Binding-site contacts:
Ligand atom O3 contacts residue GLU271 of chain 1.C at 3.2 Å (salt-bridge).
Ligand atom CB contacts residue LYS269 of chain 1.C at 3.8 Å.
Ligand atom O contacts residue ALA292 of chain 1.C at 3.1 Å.
Ligand atom CA contacts residue ALA292 of chain 1.C at 3.8 Å (hydrophobic).
Ligand atom OXT contacts residue ALA292 of chain 1.C at 3.8 Å.
Ligand atom OXT contacts residue GLY294 of chain 1.C at 3.9 Å.
Ligand atom O3 contacts residue LYS269 of chain 1.C at 2.9 Å (salt-bridge).
Ligand atom C contacts residue ALA292 of chain 1.C at 3.6 Å (hydrophobic).
Ligand atom OXT contacts residue MN1 of chain 1.HA at 2.0 Å.
Ligand atom CB contacts residue MET290 of chain 1.C at 3.9 Å (hydrophobic).
Ligand atom O contacts residue GLY294 of chain 1.C at 2.8 Å (h-bond).
Ligand atom CB contacts residue THR327 of chain 1.C at 3.4 Å.
Ligand atom CA contacts residue LYS269 of chain 1.C at 3.6 Å.
Ligand atom O contacts residue ARG293 of chain 1.C at 3.3 Å (salt-bridge).
Ligand atom CB contacts residue MET359 of chain 1.C at 4.1 Å (hydrophobic).
Ligand atom C contacts residue ARG293 of chain 1.C at 4.3 Å.
Ligand atom C contacts residue ASP295 of chain 1.C at 3.8 Å.
Ligand atom O3 contacts residue ASP295 of chain 1.C at 3.8 Å.
Ligand atom O contacts residue MN1 of chain 1.HA at 4.1 Å.
Ligand atom O contacts residue THR327 of chain 1.C at 2.6 Å (h-bond).
Ligand atom C contacts residue GLY294 of chain 1.C at 3.8 Å.
Ligand atom O contacts residue ASP295 of chain 1.C at 3.9 Å.
Ligand atom O3 contacts residue ALA292 of chain 1.C at 4.3 Å.
Ligand atom C contacts residue MN1 of chain 1.HA at 2.8 Å.
Ligand atom CB contacts residue MN1 of chain 1.HA at 4.3 Å.
Ligand atom C contacts residue GLU271 of chain 1.C at 3.6 Å.
Ligand atom CA contacts residue MN1 of chain 1.HA at 2.8 Å.
Ligand atom CA contacts residue ASP295 of chain 1.C at 4.5 Å.
Ligand atom CB contacts residue ARG72 of chain 1.C at 4.0 Å.
Ligand atom CA contacts residue GLU271 of chain 1.C at 3.8 Å.
Ligand atom OXT contacts residue GLU271 of chain 1.C at 2.7 Å (salt-bridge).
Ligand atom OXT contacts residue ASP295 of chain 1.C at 2.8 Å (salt-bridge).
Ligand atom O3 contacts residue MN1 of chain 1.HA at 2.0 Å.
Ligand atom CA contacts residue THR327 of chain 1.C at 4.0 Å.
Ligand atom C contacts residue THR327 of chain 1.C at 3.6 Å.
Ligand atom CB contacts residue ALA292 of chain 1.C at 4.2 Å (hydrophobic).

Sequence of chain 1.C:
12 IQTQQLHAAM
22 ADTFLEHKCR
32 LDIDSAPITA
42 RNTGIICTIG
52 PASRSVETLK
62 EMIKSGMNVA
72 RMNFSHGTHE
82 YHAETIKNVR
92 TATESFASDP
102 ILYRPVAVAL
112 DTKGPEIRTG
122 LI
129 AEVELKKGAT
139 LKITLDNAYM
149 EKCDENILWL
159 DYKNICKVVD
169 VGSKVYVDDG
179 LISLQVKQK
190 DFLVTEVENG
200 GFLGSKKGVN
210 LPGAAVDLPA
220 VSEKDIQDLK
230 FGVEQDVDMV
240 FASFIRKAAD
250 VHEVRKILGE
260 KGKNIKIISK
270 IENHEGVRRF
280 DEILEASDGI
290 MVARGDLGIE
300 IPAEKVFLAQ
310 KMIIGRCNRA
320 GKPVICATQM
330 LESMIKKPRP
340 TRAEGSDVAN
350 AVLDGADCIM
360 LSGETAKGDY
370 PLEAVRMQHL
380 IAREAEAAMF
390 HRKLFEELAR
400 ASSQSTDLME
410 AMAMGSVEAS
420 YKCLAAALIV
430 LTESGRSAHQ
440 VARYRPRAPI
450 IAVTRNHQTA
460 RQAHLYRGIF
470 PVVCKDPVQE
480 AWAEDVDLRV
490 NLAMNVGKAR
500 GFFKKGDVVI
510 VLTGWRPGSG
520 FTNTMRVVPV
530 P

This protein binds this small molecule.
Small molecule (SMILES): CC(=O)C(=O)O